Binding-site contacts:
Ligand atom CG contacts residue ASN215 of chain 1.D at 3.4 Å.
Ligand atom CD contacts residue PHE231 of chain 1.C at 3.8 Å (hydrophobic).
Ligand atom CA contacts residue ALA218 of chain 1.D at 3.6 Å (hydrophobic).
Ligand atom CG contacts residue SER121 of chain 1.D at 3.5 Å.
Ligand atom O contacts residue SER123 of chain 1.D at 2.9 Å (h-bond).
Ligand atom O contacts residue TYR122 of chain 1.D at 3.6 Å.
Ligand atom OD2 contacts residue ASN215 of chain 1.D at 3.2 Å (h-bond).
Ligand atom CA contacts residue ARG216 of chain 1.D at 3.0 Å.
Ligand atom O contacts residue ALA218 of chain 1.D at 3.6 Å.
Ligand atom C contacts residue SER123 of chain 1.D at 3.4 Å.
Ligand atom CG contacts residue TYR122 of chain 1.D at 3.0 Å (hydrophobic).
Ligand atom OD1 contacts residue TYR122 of chain 1.D at 3.0 Å (h-bond).
Ligand atom NH1 contacts residue TYR190 of chain 1.C at 3.6 Å.
Ligand atom N contacts residue ALA218 of chain 1.D at 3.9 Å.
Ligand atom OD1 contacts residue GLU220 of chain 1.D at 3.7 Å.
Ligand atom CG contacts residue MN1 of chain 1.DA at 3.2 Å.
Ligand atom NH1 contacts residue TYR189 of chain 1.C at 3.6 Å (h-bond).
Ligand atom NH1 contacts residue LEU192 of chain 1.C at 3.0 Å.
Ligand atom OD1 contacts residue MN1 of chain 1.DA at 2.2 Å.
Ligand atom CA contacts residue MN1 of chain 1.DA at 3.5 Å.
Ligand atom C contacts residue ARG216 of chain 1.D at 3.8 Å.
Ligand atom N contacts residue ARG216 of chain 1.D at 3.7 Å.
Ligand atom CA contacts residue PHE160 of chain 1.C at 3.6 Å (hydrophobic).
Ligand atom C contacts residue ALA218 of chain 1.D at 3.7 Å (hydrophobic).
Ligand atom OD2 contacts residue TYR122 of chain 1.D at 2.5 Å (h-bond).
Ligand atom CZ contacts residue LEU192 of chain 1.C at 3.9 Å (hydrophobic).
Ligand atom C contacts residue SER123 of chain 1.D at 3.8 Å.
Ligand atom CB contacts residue ASN215 of chain 1.D at 3.2 Å.
Ligand atom O contacts residue ALA218 of chain 1.D at 3.4 Å.
Ligand atom OD2 contacts residue SER213 of chain 1.D at 3.4 Å (h-bond).
Ligand atom OD1 contacts residue SER121 of chain 1.D at 2.8 Å.
Ligand atom OD2 contacts residue SER121 of chain 1.D at 3.3 Å.
Ligand atom CB contacts residue MN1 of chain 1.DA at 3.9 Å.
Ligand atom N contacts residue PHE160 of chain 1.C at 2.8 Å.
Ligand atom C contacts residue ALA218 of chain 1.D at 3.8 Å (hydrophobic).
Ligand atom OD1 contacts residue SER123 of chain 1.D at 3.2 Å (h-bond).
Ligand atom O contacts residue TYR190 of chain 1.C at 3.0 Å.
Ligand atom OD2 contacts residue ARG214 of chain 1.D at 3.2 Å.
Ligand atom CG contacts residue SER123 of chain 1.D at 3.8 Å.
Ligand atom OD1 contacts residue ASN215 of chain 1.D at 3.9 Å.

Sequence of chain 1.D:
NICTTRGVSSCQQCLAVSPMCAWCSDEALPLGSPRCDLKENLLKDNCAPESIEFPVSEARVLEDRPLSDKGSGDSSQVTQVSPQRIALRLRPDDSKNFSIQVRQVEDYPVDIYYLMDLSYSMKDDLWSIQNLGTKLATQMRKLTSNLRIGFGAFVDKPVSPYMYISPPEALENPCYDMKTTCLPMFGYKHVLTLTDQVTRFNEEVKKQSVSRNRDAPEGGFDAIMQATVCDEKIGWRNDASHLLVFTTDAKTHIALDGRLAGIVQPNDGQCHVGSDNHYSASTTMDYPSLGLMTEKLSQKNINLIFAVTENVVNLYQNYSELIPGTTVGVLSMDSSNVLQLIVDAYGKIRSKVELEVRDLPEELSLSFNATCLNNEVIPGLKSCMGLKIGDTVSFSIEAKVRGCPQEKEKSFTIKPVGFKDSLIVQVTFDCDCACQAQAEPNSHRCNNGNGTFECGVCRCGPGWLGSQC

The small molecule below binds the protein below.
Small molecule (SMILES): NCC(=O)N[C@@H](CCCNC(N)=[NH2+])C(=O)NCC(=O)N[C@@H](CC(=O)O)C(=O)N[C@H](C=O)CO

Sequence of chain 1.C:
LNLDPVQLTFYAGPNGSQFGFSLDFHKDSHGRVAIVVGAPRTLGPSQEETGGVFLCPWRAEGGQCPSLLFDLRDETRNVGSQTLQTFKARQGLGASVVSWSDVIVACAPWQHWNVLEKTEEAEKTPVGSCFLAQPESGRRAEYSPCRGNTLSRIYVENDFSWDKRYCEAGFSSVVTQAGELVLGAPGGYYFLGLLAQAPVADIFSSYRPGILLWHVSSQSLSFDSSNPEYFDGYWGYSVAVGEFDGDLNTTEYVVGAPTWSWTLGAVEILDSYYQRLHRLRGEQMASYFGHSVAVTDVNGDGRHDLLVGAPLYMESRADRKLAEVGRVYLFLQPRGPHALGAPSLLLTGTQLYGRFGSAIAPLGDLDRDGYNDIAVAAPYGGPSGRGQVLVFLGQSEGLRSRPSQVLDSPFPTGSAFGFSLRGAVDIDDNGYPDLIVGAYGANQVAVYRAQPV